Sequence of chain 1.C:
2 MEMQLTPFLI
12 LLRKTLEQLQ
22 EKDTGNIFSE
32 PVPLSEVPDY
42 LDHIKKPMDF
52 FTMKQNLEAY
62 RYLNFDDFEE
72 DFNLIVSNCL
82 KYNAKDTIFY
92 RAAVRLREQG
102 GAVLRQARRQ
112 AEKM

Binding-site contacts:
Ligand atom NAM contacts residue PHE90 of chain 1.C at 3.6 Å.
Ligand atom CAT contacts residue PRO34 of chain 1.C at 3.8 Å (hydrophobic).
Ligand atom CAU contacts residue PHE90 of chain 1.C at 3.6 Å (hydrophobic).
Ligand atom CAA contacts residue PHE29 of chain 1.C at 3.5 Å (hydrophobic).
Ligand atom CAP contacts residue VAL33 of chain 1.C at 4.1 Å (hydrophobic).
Ligand atom OAN contacts residue ILE28 of chain 1.C at 4.1 Å.
Ligand atom OAE contacts residue VAL38 of chain 1.C at 3.5 Å.
Ligand atom OAN contacts residue VAL33 of chain 1.C at 3.7 Å.
Ligand atom OAE contacts residue PHE90 of chain 1.C at 3.3 Å.
Ligand atom CAB contacts residue PHE90 of chain 1.C at 4.2 Å (hydrophobic).
Ligand atom CAA contacts residue ILE28 of chain 1.C at 3.7 Å (hydrophobic).
Ligand atom CAT contacts residue PHE90 of chain 1.C at 4.0 Å (hydrophobic).
Ligand atom CAF contacts residue PRO34 of chain 1.C at 3.8 Å (hydrophobic).
Ligand atom CAQ contacts residue VAL33 of chain 1.C at 3.6 Å (hydrophobic).
Ligand atom CAH contacts residue GLU37 of chain 1.C at 4.2 Å.
Ligand atom CAA contacts residue VAL33 of chain 1.C at 4.2 Å (hydrophobic).
Ligand atom CAB contacts residue TYR83 of chain 1.C at 3.5 Å (hydrophobic).
Ligand atom NAK contacts residue PHE90 of chain 1.C at 4.3 Å.
Ligand atom NAK contacts residue ASN84 of chain 1.C at 3.5 Å (h-bond).
Ligand atom CAS contacts residue PHE90 of chain 1.C at 3.9 Å (hydrophobic).
Ligand atom CAH contacts residue PRO34 of chain 1.C at 4.2 Å (hydrophobic).
Ligand atom CAB contacts residue ASN84 of chain 1.C at 3.4 Å.
Ligand atom CAB contacts residue TYR41 of chain 1.C at 4.0 Å (hydrophobic).
Ligand atom NAK contacts residue TYR41 of chain 1.C at 4.2 Å.
Ligand atom NAK contacts residue VAL33 of chain 1.C at 3.7 Å.
Ligand atom CAR contacts residue PRO34 of chain 1.C at 3.6 Å (hydrophobic).
Ligand atom SAO contacts residue PRO34 of chain 1.C at 4.0 Å.
Ligand atom NAL contacts residue PRO34 of chain 1.C at 3.7 Å.
Ligand atom CAU contacts residue VAL33 of chain 1.C at 3.9 Å (hydrophobic).
Ligand atom CAP contacts residue PHE90 of chain 1.C at 3.4 Å (hydrophobic).
Ligand atom OAN contacts residue PHE90 of chain 1.C at 4.0 Å.
Ligand atom CAS contacts residue VAL33 of chain 1.C at 3.8 Å (hydrophobic).
Ligand atom SAO contacts residue VAL38 of chain 1.C at 4.2 Å.
Ligand atom CAR contacts residue GLU37 of chain 1.C at 4.2 Å.
Ligand atom CAA contacts residue CYS80 of chain 1.C at 3.7 Å (hydrophobic).
Ligand atom CAQ contacts residue PHE90 of chain 1.C at 4.3 Å (hydrophobic).
Ligand atom CAB contacts residue VAL33 of chain 1.C at 4.1 Å (hydrophobic).
Ligand atom CAF contacts residue GLU37 of chain 1.C at 3.2 Å.
Ligand atom CAS contacts residue ASN84 of chain 1.C at 3.8 Å.
Ligand atom NAM contacts residue PRO34 of chain 1.C at 4.1 Å.

A small-molecule ligand and the protein it binds are described below.
Small molecule (SMILES): Cc1nc(C)c(C(=O)Nc2nc(CN3C[C@H](C)C[C@H](C)C3)cs2)o1